Binding-site contacts:
Ligand atom C5 contacts residue ALA216 of chain 1.A at 3.7 Å (hydrophobic).
Ligand atom O2' contacts residue ASP151 of chain 1.A at 2.7 Å (salt-bridge).
Ligand atom C5 contacts residue HIS218 of chain 1.A at 3.6 Å.
Ligand atom C8 contacts residue ALA216 of chain 1.A at 3.6 Å (hydrophobic).
Ligand atom O3G contacts residue ARG160 of chain 1.A at 2.8 Å (salt-bridge).
Ligand atom N1 contacts residue ILE197 of chain 1.A at 2.8 Å (h-bond).
Ligand atom N1 contacts residue ASN196 of chain 1.A at 3.4 Å.
Ligand atom O3G contacts residue TYR242 of chain 1.A at 3.3 Å (h-bond).
Ligand atom O1A contacts residue HIS218 of chain 1.A at 2.6 Å (h-bond).
Ligand atom C2 contacts residue ASN196 of chain 1.A at 3.4 Å.
Ligand atom N7 contacts residue HIS218 of chain 1.A at 3.1 Å (h-bond).
Ligand atom O2G contacts residue GLY127 of chain 1.A at 3.6 Å.
Ligand atom O2G contacts residue LYS173 of chain 1.A at 3.5 Å (salt-bridge).
Ligand atom O3' contacts residue LYS173 of chain 1.A at 2.7 Å (salt-bridge).
Ligand atom O2G contacts residue GLN161 of chain 1.A at 3.2 Å (h-bond).
Ligand atom C4 contacts residue ALA216 of chain 1.A at 3.6 Å (hydrophobic).
Ligand atom O3' contacts residue ASP149 of chain 1.A at 2.8 Å (salt-bridge).
Ligand atom N6 contacts residue ILE197 of chain 1.A at 2.9 Å (h-bond).
Ligand atom C2' contacts residue ASP149 of chain 1.A at 3.7 Å.
Ligand atom N3 contacts residue ASN196 of chain 1.A at 3.5 Å (h-bond).
Ligand atom O1G contacts residue GLY128 of chain 1.A at 2.8 Å (h-bond).
Ligand atom C4' contacts residue GLY127 of chain 1.A at 3.7 Å.
Ligand atom O1A contacts residue ASP217 of chain 1.A at 2.9 Å (salt-bridge).
Ligand atom C6 contacts residue ILE197 of chain 1.A at 3.4 Å (hydrophobic).
Ligand atom O2' contacts residue ASP149 of chain 1.A at 2.9 Å (salt-bridge).
Ligand atom O4' contacts residue GLY125 of chain 1.A at 3.4 Å.
Ligand atom O1G contacts residue GLY127 of chain 1.A at 3.1 Å.
Ligand atom C6 contacts residue HIS218 of chain 1.A at 3.6 Å.
Ligand atom N9 contacts residue ALA216 of chain 1.A at 3.5 Å.
Ligand atom O3' contacts residue GLY127 of chain 1.A at 3.3 Å (h-bond).
Ligand atom PA contacts residue HIS218 of chain 1.A at 3.7 Å.
Ligand atom C2 contacts residue LEU195 of chain 1.A at 3.3 Å (hydrophobic).
Ligand atom C3' contacts residue LYS173 of chain 1.A at 3.6 Å.
Ligand atom O4' contacts residue ALA216 of chain 1.A at 3.6 Å.
Ligand atom C3' contacts residue ASP149 of chain 1.A at 3.6 Å.
Ligand atom N6 contacts residue HIS218 of chain 1.A at 2.7 Å (h-bond).
Ligand atom C1' contacts residue ASP149 of chain 1.A at 3.4 Å.
Ligand atom C3A contacts residue HIS218 of chain 1.A at 3.6 Å.
Ligand atom N6 contacts residue ASN196 of chain 1.A at 3.6 Å.
Ligand atom C6 contacts residue ASN196 of chain 1.A at 3.6 Å.

The small molecule below binds the protein below.
Small molecule (SMILES): Nc1ncnc2c1ncn2[C@@H]1O[C@H](CO[P](=O)(O)C[P](=O)(O)OP(=O)(O)O)[C@@H](O)[C@H]1O

Sequence of chain 1.A:
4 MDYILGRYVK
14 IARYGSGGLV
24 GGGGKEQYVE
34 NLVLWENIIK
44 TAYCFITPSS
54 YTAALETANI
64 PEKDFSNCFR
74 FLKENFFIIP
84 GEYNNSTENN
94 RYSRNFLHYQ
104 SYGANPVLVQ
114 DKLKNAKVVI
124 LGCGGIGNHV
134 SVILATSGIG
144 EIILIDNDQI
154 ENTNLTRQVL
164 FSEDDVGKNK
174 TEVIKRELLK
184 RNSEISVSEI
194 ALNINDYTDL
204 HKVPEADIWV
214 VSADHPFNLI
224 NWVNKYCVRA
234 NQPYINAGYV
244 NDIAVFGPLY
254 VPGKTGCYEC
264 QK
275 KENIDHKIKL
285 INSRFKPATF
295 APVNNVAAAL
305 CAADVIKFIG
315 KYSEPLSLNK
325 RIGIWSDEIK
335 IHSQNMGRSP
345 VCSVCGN